A small-molecule ligand and the protein it binds are described below.
Small molecule (SMILES): CC(=O)N[C@@H]1[C@@H](O)[C@H](O)[C@@H](CO)O[C@H]1O

Sequence of chain 1.C:
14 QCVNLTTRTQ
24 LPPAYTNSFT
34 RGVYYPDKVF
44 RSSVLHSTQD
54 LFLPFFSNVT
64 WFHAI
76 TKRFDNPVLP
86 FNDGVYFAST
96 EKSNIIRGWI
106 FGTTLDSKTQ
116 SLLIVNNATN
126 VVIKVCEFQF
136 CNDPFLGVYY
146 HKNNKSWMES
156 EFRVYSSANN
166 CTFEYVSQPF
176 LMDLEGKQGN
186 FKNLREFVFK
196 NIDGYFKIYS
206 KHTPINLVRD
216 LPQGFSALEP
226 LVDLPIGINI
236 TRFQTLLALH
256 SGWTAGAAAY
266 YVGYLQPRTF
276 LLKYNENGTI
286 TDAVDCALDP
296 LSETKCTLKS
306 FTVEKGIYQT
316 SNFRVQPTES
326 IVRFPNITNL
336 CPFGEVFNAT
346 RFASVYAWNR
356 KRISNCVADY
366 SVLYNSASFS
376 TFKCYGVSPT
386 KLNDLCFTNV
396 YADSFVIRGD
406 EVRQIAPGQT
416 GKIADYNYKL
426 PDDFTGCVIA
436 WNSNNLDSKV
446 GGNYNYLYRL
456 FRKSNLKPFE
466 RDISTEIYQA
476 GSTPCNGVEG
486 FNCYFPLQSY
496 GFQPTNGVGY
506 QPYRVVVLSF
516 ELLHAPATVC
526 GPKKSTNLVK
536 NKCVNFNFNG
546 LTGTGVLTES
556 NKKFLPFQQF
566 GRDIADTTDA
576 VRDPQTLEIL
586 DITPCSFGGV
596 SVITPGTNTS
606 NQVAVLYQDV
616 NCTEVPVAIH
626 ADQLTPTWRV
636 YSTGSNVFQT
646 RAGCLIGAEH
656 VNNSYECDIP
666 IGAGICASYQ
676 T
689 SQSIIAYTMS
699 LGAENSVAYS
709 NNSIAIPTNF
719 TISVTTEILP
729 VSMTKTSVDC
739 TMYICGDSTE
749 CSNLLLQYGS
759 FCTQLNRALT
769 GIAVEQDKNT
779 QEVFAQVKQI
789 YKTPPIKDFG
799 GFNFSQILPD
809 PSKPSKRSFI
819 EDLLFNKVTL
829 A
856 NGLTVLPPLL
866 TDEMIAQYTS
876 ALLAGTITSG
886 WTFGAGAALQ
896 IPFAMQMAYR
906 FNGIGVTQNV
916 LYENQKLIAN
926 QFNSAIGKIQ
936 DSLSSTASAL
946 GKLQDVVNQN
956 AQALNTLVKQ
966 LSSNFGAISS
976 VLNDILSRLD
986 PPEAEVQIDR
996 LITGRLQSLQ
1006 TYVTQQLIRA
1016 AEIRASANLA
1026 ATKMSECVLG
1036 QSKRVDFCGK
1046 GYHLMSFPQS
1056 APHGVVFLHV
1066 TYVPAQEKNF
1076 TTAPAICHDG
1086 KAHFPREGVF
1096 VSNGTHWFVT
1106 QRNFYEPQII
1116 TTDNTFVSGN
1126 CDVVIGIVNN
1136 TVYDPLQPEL

Binding-site contacts:
Ligand atom C4 contacts residue SER803 of chain 1.C at 4.3 Å.
Ligand atom C7 contacts residue ASN801 of chain 1.C at 3.9 Å.
Ligand atom N2 contacts residue GLN804 of chain 1.C at 4.3 Å.
Ligand atom C7 contacts residue SER803 of chain 1.C at 4.2 Å.
Ligand atom C1 contacts residue ASN801 of chain 1.C at 1.4 Å.
Ligand atom C2 contacts residue SER803 of chain 1.C at 3.3 Å.
Ligand atom O5 contacts residue SER803 of chain 1.C at 3.7 Å.
Ligand atom O6 contacts residue ASN801 of chain 1.C at 4.0 Å.
Ligand atom C4 contacts residue ASN801 of chain 1.C at 4.3 Å.
Ligand atom C5 contacts residue ASN801 of chain 1.C at 3.7 Å.
Ligand atom O3 contacts residue SER803 of chain 1.C at 4.5 Å.
Ligand atom C2 contacts residue GLN804 of chain 1.C at 4.5 Å.
Ligand atom C2 contacts residue ASN801 of chain 1.C at 2.5 Å.
Ligand atom C7 contacts residue GLN804 of chain 1.C at 3.2 Å.
Ligand atom C3 contacts residue SER803 of chain 1.C at 4.2 Å.
Ligand atom O7 contacts residue SER803 of chain 1.C at 3.6 Å (h-bond).
Ligand atom C1 contacts residue SER803 of chain 1.C at 3.7 Å.
Ligand atom N2 contacts residue ASN801 of chain 1.C at 2.9 Å (h-bond).
Ligand atom O5 contacts residue ASN801 of chain 1.C at 2.5 Å (h-bond).
Ligand atom O7 contacts residue GLN804 of chain 1.C at 2.5 Å (h-bond).
Ligand atom C3 contacts residue ASN801 of chain 1.C at 3.8 Å.
Ligand atom N2 contacts residue SER803 of chain 1.C at 4.1 Å.
Ligand atom C8 contacts residue GLN804 of chain 1.C at 3.5 Å.
Ligand atom C6 contacts residue ASN801 of chain 1.C at 4.4 Å.